The protein below binds the small molecule below.
Small molecule (SMILES): CC[C@H](C)[C@H](NC(=O)[C@H](CC(C)C)NC(=O)[C@H](CO)NC(=O)CNC(=O)[C@@H](NC(=O)[C@@H](N)[C@@H](C)O)C(C)C)C(=O)N[C@H](C=O)CCC(N)=O

Sequence of chain 41.C:
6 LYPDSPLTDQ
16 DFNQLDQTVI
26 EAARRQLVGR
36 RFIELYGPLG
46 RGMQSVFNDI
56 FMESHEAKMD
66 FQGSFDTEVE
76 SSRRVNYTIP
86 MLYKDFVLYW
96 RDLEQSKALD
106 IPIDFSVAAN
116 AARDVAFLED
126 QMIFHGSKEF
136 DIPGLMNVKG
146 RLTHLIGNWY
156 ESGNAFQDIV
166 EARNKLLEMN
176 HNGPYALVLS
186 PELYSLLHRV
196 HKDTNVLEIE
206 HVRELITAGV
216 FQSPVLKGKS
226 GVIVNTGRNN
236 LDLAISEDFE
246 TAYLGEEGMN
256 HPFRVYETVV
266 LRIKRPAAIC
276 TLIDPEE

Binding-site contacts:
Ligand atom CB contacts residue ARG35 of chain 41.C at 3.4 Å.
Ligand atom O contacts residue ARG36 of chain 41.C at 2.9 Å (salt-bridge).
Ligand atom CG2 contacts residue ARG36 of chain 41.C at 3.8 Å.
Ligand atom O contacts residue ASP243 of chain 41.C at 4.3 Å.
Ligand atom CB contacts residue ASP243 of chain 41.C at 4.2 Å.
Ligand atom N contacts residue ASP243 of chain 41.C at 3.3 Å (salt-bridge).
Ligand atom O contacts residue ARG29 of chain 41.C at 3.0 Å (salt-bridge).
Ligand atom CD2 contacts residue ARG29 of chain 41.C at 3.8 Å.
Ligand atom O contacts residue PRO43 of chain 41.C at 3.7 Å.
Ligand atom C contacts residue ASP243 of chain 41.C at 3.5 Å.
Ligand atom C contacts residue ARG35 of chain 41.C at 3.7 Å.
Ligand atom O contacts residue ARG29 of chain 41.C at 4.2 Å.
Ligand atom O contacts residue ARG35 of chain 41.C at 3.3 Å (salt-bridge).
Ligand atom CG2 contacts residue ARG35 of chain 41.C at 3.9 Å.
Ligand atom CB contacts residue ARG35 of chain 41.C at 3.8 Å.
Ligand atom CD1 contacts residue ARG29 of chain 41.C at 3.6 Å.
Ligand atom CG2 contacts residue GLU245 of chain 41.C at 3.4 Å.
Ligand atom N contacts residue ASP243 of chain 41.C at 3.8 Å.
Ligand atom O contacts residue ARG35 of chain 41.C at 2.9 Å (salt-bridge).
Ligand atom CA contacts residue ASP243 of chain 41.C at 3.3 Å.
Ligand atom C contacts residue ARG35 of chain 41.C at 3.5 Å.
Ligand atom N contacts residue ARG35 of chain 41.C at 4.1 Å.
Ligand atom N contacts residue ARG35 of chain 41.C at 4.4 Å.
Ligand atom CA contacts residue ARG29 of chain 41.C at 4.2 Å.
Ligand atom CG1 contacts residue ARG35 of chain 41.C at 4.4 Å.
Ligand atom O contacts residue PHE37 of chain 41.C at 3.8 Å.
Ligand atom CB contacts residue ASP243 of chain 41.C at 3.9 Å.
Ligand atom OG contacts residue PHE244 of chain 41.C at 3.7 Å.
Ligand atom CA contacts residue ARG35 of chain 41.C at 4.5 Å.
Ligand atom O contacts residue ASP243 of chain 41.C at 4.3 Å.
Ligand atom O contacts residue ILE25 of chain 41.C at 3.8 Å.
Ligand atom C contacts residue ASP243 of chain 41.C at 4.4 Å.
Ligand atom N contacts residue ARG35 of chain 41.C at 4.1 Å.
Ligand atom OG contacts residue ARG35 of chain 41.C at 4.2 Å.
Ligand atom CG2 contacts residue PRO43 of chain 41.C at 4.3 Å (hydrophobic).
Ligand atom C contacts residue PRO43 of chain 41.C at 4.5 Å (hydrophobic).
Ligand atom C contacts residue ARG36 of chain 41.C at 3.2 Å.
Ligand atom C contacts residue ARG29 of chain 41.C at 3.9 Å.
Ligand atom CA contacts residue ASP243 of chain 41.C at 4.2 Å.
Ligand atom CG1 contacts residue ASP243 of chain 41.C at 3.3 Å.